Sequence of chain 1.B:
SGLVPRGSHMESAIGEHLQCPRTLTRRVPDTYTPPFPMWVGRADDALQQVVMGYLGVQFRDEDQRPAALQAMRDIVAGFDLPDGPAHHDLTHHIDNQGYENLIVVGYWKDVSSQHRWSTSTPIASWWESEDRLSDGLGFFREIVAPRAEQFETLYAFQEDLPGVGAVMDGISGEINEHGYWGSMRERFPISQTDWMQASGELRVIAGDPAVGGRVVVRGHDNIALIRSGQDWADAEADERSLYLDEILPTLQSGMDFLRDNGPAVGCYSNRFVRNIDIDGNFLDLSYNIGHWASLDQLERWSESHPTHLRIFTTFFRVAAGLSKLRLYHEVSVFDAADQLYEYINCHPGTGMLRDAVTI

This protein binds this small molecule.
Small molecule (SMILES): CCC/C=N\O

Binding-site contacts:
Ligand atom N1 contacts residue HIS340 of chain 1.B at 3.7 Å.
Ligand atom C1 contacts residue HEM1 of chain 1.K at 2.8 Å.
Ligand atom C3 contacts residue TYR339 of chain 1.B at 4.1 Å (hydrophobic).
Ligand atom C2 contacts residue TYR339 of chain 1.B at 3.5 Å (hydrophobic).
Ligand atom C4 contacts residue TYR339 of chain 1.B at 4.0 Å (hydrophobic).
Ligand atom N1 contacts residue HEM1 of chain 1.K at 2.0 Å.
Ligand atom C1 contacts residue SER239 of chain 1.B at 3.8 Å.
Ligand atom C2 contacts residue SER239 of chain 1.B at 3.7 Å.
Ligand atom C2 contacts residue HIS340 of chain 1.B at 3.8 Å.
Ligand atom C2 contacts residue HEM1 of chain 1.K at 4.2 Å.
Ligand atom O1 contacts residue HIS340 of chain 1.B at 2.9 Å (h-bond).
Ligand atom C4 contacts residue MET49 of chain 1.B at 3.6 Å (hydrophobic).
Ligand atom N1 contacts residue SER239 of chain 1.B at 3.3 Å (h-bond).
Ligand atom O1 contacts residue SER239 of chain 1.B at 2.4 Å (h-bond).
Ligand atom C4 contacts residue HIS340 of chain 1.B at 4.0 Å.
Ligand atom C3 contacts residue LEU338 of chain 1.B at 4.3 Å (hydrophobic).
Ligand atom C3 contacts residue MET49 of chain 1.B at 4.4 Å (hydrophobic).
Ligand atom O1 contacts residue HEM1 of chain 1.K at 2.9 Å (h-bond).
Ligand atom O1 contacts residue ILE237 of chain 1.B at 4.4 Å.
Ligand atom N1 contacts residue HIS319 of chain 1.B at 3.9 Å.
Ligand atom C1 contacts residue HIS340 of chain 1.B at 4.0 Å.
Ligand atom C4 contacts residue LEU165 of chain 1.B at 3.6 Å (hydrophobic).